Binding-site contacts:
Ligand atom C7 contacts residue SER112 of chain 1.C at 4.4 Å.
Ligand atom O7 contacts residue ASN165 of chain 1.C at 3.4 Å (h-bond).
Ligand atom O7 contacts residue SER112 of chain 1.C at 4.3 Å.
Ligand atom N2 contacts residue ASN165 of chain 1.C at 2.9 Å (h-bond).
Ligand atom C8 contacts residue SER112 of chain 1.C at 3.6 Å.
Ligand atom C1 contacts residue ASN165 of chain 1.C at 1.4 Å.
Ligand atom C4 contacts residue ASN165 of chain 1.C at 4.2 Å.
Ligand atom C8 contacts residue GLU132 of chain 1.C at 3.7 Å.
Ligand atom C2 contacts residue ASN165 of chain 1.C at 2.5 Å.
Ligand atom O5 contacts residue ASN165 of chain 1.C at 2.4 Å (h-bond).
Ligand atom C3 contacts residue ASN165 of chain 1.C at 3.8 Å.
Ligand atom C5 contacts residue ASN165 of chain 1.C at 3.7 Å.
Ligand atom C8 contacts residue ASN164 of chain 1.C at 4.0 Å.
Ligand atom C7 contacts residue ASN165 of chain 1.C at 3.4 Å.

The protein below binds the small molecule below.
Small molecule (SMILES): CC(=O)N[C@@H]1[C@@H](O)[C@H](O)[C@@H](CO)O[C@H]1O

Sequence of chain 1.C:
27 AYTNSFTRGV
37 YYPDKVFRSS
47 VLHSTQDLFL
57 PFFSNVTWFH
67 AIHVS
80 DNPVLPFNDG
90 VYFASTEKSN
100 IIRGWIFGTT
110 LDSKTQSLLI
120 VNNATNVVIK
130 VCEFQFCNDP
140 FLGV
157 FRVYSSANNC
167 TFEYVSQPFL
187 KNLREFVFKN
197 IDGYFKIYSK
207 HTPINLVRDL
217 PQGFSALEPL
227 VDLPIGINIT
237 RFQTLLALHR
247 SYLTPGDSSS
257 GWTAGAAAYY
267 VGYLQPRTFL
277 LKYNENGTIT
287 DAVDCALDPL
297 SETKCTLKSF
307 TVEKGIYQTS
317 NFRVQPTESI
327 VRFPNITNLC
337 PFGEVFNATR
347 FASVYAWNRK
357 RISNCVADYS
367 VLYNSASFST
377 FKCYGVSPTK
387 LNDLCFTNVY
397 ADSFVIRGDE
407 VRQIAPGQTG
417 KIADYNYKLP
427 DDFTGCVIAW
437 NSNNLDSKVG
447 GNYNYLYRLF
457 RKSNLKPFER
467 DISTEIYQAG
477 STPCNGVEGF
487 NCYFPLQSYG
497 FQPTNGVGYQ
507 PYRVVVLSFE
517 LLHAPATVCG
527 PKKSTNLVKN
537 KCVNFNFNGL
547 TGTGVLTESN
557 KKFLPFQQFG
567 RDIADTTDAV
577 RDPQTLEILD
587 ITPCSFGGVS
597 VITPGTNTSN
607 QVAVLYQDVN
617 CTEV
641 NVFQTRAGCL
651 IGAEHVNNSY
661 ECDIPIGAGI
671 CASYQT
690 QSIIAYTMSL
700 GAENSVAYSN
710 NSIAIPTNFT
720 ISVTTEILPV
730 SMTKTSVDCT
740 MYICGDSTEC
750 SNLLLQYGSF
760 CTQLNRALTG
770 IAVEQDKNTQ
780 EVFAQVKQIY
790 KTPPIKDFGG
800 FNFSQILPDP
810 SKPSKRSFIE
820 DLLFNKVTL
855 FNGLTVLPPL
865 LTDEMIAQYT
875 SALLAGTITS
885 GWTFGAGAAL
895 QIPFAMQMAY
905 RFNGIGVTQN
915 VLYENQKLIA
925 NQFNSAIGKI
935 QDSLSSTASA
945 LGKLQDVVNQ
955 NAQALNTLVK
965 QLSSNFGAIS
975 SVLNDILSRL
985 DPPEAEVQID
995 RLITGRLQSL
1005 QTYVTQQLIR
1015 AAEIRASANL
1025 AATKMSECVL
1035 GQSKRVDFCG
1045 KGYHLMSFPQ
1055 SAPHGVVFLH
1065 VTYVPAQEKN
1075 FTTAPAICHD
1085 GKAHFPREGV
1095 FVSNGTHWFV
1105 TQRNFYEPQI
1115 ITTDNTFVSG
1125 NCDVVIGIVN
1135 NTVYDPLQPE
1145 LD